Binding-site contacts:
Ligand atom CAF contacts residue LYS95 of chain 1.C at 4.1 Å.
Ligand atom C9 contacts residue TRP100 of chain 1.C at 3.8 Å (hydrophobic).
Ligand atom O1B contacts residue LYS91 of chain 1.C at 4.3 Å.
Ligand atom O10 contacts residue THR41 of chain 1.C at 3.1 Å (h-bond).
Ligand atom C10 contacts residue SER257 of chain 1.C at 3.7 Å.
Ligand atom C8 contacts residue THR93 of chain 1.C at 4.2 Å.
Ligand atom CAF contacts residue ASN37 of chain 1.C at 3.4 Å.
Ligand atom CAF contacts residue LEU96 of chain 1.C at 3.9 Å (hydrophobic).
Ligand atom CAG contacts residue LYS95 of chain 1.C at 3.8 Å.
Ligand atom O1B contacts residue LYS95 of chain 1.C at 3.5 Å (salt-bridge).
Ligand atom O1A contacts residue THR94 of chain 1.C at 3.2 Å (h-bond).
Ligand atom C7 contacts residue TRP100 of chain 1.C at 4.4 Å (hydrophobic).
Ligand atom OBJ contacts residue LEU39 of chain 1.C at 3.9 Å.
Ligand atom O1B contacts residue THR94 of chain 1.C at 3.8 Å.
Ligand atom O1A contacts residue THR93 of chain 1.C at 2.7 Å (h-bond).
Ligand atom C1 contacts residue THR94 of chain 1.C at 3.7 Å.
Ligand atom C1 contacts residue THR93 of chain 1.C at 3.2 Å.
Ligand atom O9 contacts residue LYS95 of chain 1.C at 3.5 Å.
Ligand atom O6 contacts residue THR93 of chain 1.C at 4.4 Å.
Ligand atom CAF contacts residue TRP100 of chain 1.C at 4.2 Å (hydrophobic).
Ligand atom O10 contacts residue ILE43 of chain 1.C at 4.0 Å.
Ligand atom C6 contacts residue THR93 of chain 1.C at 4.2 Å.
Ligand atom C1 contacts residue THR93 of chain 1.C at 3.9 Å.
Ligand atom C11 contacts residue THR41 of chain 1.C at 3.3 Å.
Ligand atom CAF contacts residue SER97 of chain 1.C at 3.8 Å.
Ligand atom OBJ contacts residue ASN37 of chain 1.C at 3.6 Å.
Ligand atom C1 contacts residue LYS95 of chain 1.C at 4.2 Å.
Ligand atom O7 contacts residue THR41 of chain 1.C at 3.3 Å.
Ligand atom O10 contacts residue ASN259 of chain 1.C at 4.2 Å.
Ligand atom C11 contacts residue ASN259 of chain 1.C at 4.0 Å.
Ligand atom O1A contacts residue THR93 of chain 1.C at 3.0 Å (h-bond).
Ligand atom C9 contacts residue THR93 of chain 1.C at 4.3 Å.
Ligand atom C10 contacts residue THR41 of chain 1.C at 3.5 Å.
Ligand atom O10 contacts residue SER257 of chain 1.C at 2.5 Å (h-bond).
Ligand atom OBJ contacts residue LYS95 of chain 1.C at 3.7 Å.
Ligand atom C9 contacts residue LYS95 of chain 1.C at 3.8 Å.
Ligand atom O8 contacts residue THR93 of chain 1.C at 2.9 Å (h-bond).
Ligand atom O1B contacts residue THR93 of chain 1.C at 2.9 Å (h-bond).
Ligand atom CAG contacts residue ASN37 of chain 1.C at 3.8 Å.
Ligand atom C7 contacts residue THR41 of chain 1.C at 4.3 Å.

This small molecule binds to this protein.
Small molecule (SMILES): CC(=O)N[C@H]1[C@H]([C@H](O)[C@H](O)COC(C)=O)O[C@@](O[C@H](CO)[C@@H](O)[C@@H]2O[C@@](O)(C(=O)O)C[C@H](O)[C@H]2NC(C)=O)(C(=O)O)C[C@@H]1O

Sequence of chain 1.C:
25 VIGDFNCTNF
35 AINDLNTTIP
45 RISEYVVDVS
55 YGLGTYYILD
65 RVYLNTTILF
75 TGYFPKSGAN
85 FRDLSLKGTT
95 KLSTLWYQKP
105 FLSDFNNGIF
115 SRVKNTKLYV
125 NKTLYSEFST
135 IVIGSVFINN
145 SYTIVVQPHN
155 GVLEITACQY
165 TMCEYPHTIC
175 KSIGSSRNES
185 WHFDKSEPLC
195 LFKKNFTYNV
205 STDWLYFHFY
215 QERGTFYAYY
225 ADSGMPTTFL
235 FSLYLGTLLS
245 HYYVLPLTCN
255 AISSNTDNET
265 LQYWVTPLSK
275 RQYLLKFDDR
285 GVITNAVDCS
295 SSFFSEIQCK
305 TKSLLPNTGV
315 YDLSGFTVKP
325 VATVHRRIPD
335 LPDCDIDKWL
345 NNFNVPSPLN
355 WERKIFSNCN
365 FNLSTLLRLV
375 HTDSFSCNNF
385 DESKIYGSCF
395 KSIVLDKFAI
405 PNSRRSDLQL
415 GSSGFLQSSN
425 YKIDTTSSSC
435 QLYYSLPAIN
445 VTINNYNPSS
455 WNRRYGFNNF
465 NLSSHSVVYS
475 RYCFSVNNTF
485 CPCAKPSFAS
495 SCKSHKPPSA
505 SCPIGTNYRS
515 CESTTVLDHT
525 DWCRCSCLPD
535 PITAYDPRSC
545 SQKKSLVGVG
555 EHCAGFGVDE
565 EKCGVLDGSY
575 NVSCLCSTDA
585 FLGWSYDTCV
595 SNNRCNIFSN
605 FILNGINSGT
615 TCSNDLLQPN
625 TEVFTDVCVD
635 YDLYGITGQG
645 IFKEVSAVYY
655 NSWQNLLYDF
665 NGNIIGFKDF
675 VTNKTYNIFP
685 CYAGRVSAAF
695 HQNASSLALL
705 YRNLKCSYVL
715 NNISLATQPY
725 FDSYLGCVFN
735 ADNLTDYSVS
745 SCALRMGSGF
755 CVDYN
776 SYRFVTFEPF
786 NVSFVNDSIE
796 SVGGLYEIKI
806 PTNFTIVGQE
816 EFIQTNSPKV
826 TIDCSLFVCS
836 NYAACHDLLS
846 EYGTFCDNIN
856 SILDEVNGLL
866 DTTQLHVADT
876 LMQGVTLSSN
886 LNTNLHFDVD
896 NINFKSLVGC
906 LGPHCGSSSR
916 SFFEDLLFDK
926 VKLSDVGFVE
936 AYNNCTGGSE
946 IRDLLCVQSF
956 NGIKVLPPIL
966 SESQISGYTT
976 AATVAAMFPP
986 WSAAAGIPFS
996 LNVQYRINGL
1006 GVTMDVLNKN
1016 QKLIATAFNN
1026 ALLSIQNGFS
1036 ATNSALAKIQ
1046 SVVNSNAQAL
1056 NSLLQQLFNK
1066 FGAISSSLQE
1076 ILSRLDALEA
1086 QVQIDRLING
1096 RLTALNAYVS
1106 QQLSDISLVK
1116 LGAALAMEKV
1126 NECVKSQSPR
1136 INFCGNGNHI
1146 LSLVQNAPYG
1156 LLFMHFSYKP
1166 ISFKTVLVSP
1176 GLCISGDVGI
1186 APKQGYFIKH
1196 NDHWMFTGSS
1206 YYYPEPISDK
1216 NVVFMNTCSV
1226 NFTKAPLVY